Sequence of chain 1.J:
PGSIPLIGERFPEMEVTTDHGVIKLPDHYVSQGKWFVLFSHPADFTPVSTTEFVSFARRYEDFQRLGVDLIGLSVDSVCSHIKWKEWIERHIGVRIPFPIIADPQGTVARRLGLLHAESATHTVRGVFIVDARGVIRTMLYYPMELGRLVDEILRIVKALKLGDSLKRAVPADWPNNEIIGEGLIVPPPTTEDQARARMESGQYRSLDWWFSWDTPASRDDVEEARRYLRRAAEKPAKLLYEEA

This protein binds this small molecule.
Small molecule (SMILES): CC(=O)c1ccc2ccccc2c1

Sequence of chain 1.D:
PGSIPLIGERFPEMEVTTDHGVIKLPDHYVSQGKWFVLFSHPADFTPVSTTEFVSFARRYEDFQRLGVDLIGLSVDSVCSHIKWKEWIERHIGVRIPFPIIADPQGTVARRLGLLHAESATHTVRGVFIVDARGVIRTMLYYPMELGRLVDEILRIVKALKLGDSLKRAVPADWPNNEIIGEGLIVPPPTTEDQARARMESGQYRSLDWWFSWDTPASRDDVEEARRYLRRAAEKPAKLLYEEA

Binding-site contacts:
Ligand atom O1 contacts residue SER78 of chain 1.J at 3.3 Å.
Ligand atom C12 contacts residue SER120 of chain 1.D at 3.8 Å.
Ligand atom C1 contacts residue CYS80 of chain 1.J at 1.8 Å (hydrophobic).
Ligand atom C4 contacts residue HIS123 of chain 1.D at 3.8 Å.
Ligand atom O1 contacts residue ALA44 of chain 1.D at 4.0 Å.
Ligand atom C10 contacts residue HIS123 of chain 1.D at 4.2 Å.
Ligand atom C12 contacts residue CIT1 of chain 1.R at 4.0 Å.
Ligand atom C7 contacts residue PRO43 of chain 1.D at 4.5 Å (hydrophobic).
Ligand atom C4 contacts residue SER78 of chain 1.J at 4.3 Å.
Ligand atom C2 contacts residue THR47 of chain 1.D at 4.0 Å.
Ligand atom C5 contacts residue ALA44 of chain 1.D at 3.8 Å (hydrophobic).
Ligand atom C8 contacts residue HIS123 of chain 1.D at 3.4 Å.
Ligand atom C9 contacts residue PRO43 of chain 1.D at 3.5 Å (hydrophobic).
Ligand atom C11 contacts residue HIS123 of chain 1.D at 3.2 Å.
Ligand atom C10 contacts residue MET145 of chain 1.D at 4.1 Å (hydrophobic).
Ligand atom C3 contacts residue ALA44 of chain 1.D at 4.0 Å (hydrophobic).
Ligand atom C6 contacts residue HIS123 of chain 1.D at 3.2 Å.
Ligand atom C3 contacts residue THR47 of chain 1.D at 4.4 Å.
Ligand atom C3 contacts residue CYS80 of chain 1.J at 4.2 Å (hydrophobic).
Ligand atom O1 contacts residue CYS80 of chain 1.J at 2.9 Å (h-bond).
Ligand atom C1 contacts residue PHE46 of chain 1.D at 4.0 Å (hydrophobic).
Ligand atom C7 contacts residue HIS123 of chain 1.D at 4.2 Å.
Ligand atom O1 contacts residue VAL79 of chain 1.J at 3.5 Å (h-bond).
Ligand atom C10 contacts residue CIT1 of chain 1.R at 2.8 Å.
Ligand atom C1 contacts residue THR47 of chain 1.D at 3.3 Å.
Ligand atom C1 contacts residue ASP45 of chain 1.D at 4.4 Å.
Ligand atom C12 contacts residue MET145 of chain 1.D at 4.4 Å (hydrophobic).
Ligand atom C5 contacts residue THR47 of chain 1.D at 3.8 Å.
Ligand atom C7 contacts residue CIT1 of chain 1.R at 4.0 Å.
Ligand atom C10 contacts residue PRO43 of chain 1.D at 3.8 Å (hydrophobic).
Ligand atom C12 contacts residue HIS123 of chain 1.D at 3.9 Å.
Ligand atom C2 contacts residue SER78 of chain 1.J at 4.3 Å.
Ligand atom C2 contacts residue ALA44 of chain 1.D at 4.0 Å (hydrophobic).
Ligand atom C11 contacts residue SER120 of chain 1.D at 4.1 Å.
Ligand atom C9 contacts residue CIT1 of chain 1.R at 2.8 Å.
Ligand atom C2 contacts residue CYS80 of chain 1.J at 2.8 Å (hydrophobic).